Sequence of chain 2.C:
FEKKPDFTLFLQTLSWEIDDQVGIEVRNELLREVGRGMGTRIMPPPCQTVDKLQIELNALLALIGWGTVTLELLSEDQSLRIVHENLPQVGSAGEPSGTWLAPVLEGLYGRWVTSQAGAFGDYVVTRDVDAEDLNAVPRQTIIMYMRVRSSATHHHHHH

A small-molecule ligand and the protein it binds are described below.
Small molecule (SMILES): OC[C@H]1O[C@@H](O[C@H]2[C@H](O)[C@@H](O)[C@H](O[C@H]3[C@H](O)[C@@H](O)[C@H](O[C@H]4[C@H](O)[C@@H](O)[C@H](O[C@H]5[C@H](O)[C@@H](O)[C@H](O)O[C@@H]5CO)O[C@@H]4CO)O[C@@H]3CO)O[C@@H]2CO)[C@H](O)[C@@H](O)[C@@H]1O

Sequence of chain 2.D:
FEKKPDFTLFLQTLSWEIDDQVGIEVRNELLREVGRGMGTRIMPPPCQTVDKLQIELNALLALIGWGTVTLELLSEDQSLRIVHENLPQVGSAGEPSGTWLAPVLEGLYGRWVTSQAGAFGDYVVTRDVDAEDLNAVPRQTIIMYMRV

Sequence of chain 1.C:
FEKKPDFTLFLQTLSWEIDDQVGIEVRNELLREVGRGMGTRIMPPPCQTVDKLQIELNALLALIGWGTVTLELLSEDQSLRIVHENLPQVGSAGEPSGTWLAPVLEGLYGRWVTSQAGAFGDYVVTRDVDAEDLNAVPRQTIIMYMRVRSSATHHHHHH

Binding-site contacts:
Ligand atom C5 contacts residue BGC4 of chain 2.G at 0.9 Å.
Ligand atom C4 contacts residue BGC1 of chain 2.G at 0.3 Å.
Ligand atom C2 contacts residue BGC5 of chain 2.G at 1.3 Å.
Ligand atom O5 contacts residue BGC3 of chain 2.G at 1.1 Å (h-bond).
Ligand atom O4 contacts residue BGC5 of chain 2.G at 0.8 Å (h-bond).
Ligand atom C1 contacts residue BGC1 of chain 2.G at 1.0 Å.
Ligand atom C1 contacts residue BGC3 of chain 2.G at 1.4 Å.
Ligand atom O5 contacts residue BGC5 of chain 2.G at 1.0 Å.
Ligand atom C5 contacts residue BGC3 of chain 2.G at 1.3 Å.
Ligand atom C2 contacts residue BGC4 of chain 2.G at 0.8 Å.
Ligand atom C3 contacts residue BGC4 of chain 2.G at 0.7 Å.
Ligand atom O3 contacts residue BGC3 of chain 2.G at 1.1 Å (h-bond).
Ligand atom C4 contacts residue BGC4 of chain 2.G at 1.0 Å.
Ligand atom C3 contacts residue BGC3 of chain 2.G at 1.2 Å.
Ligand atom O3 contacts residue BGC5 of chain 2.G at 1.2 Å (h-bond).
Ligand atom O4 contacts residue BGC4 of chain 2.G at 1.4 Å (h-bond).
Ligand atom O5 contacts residue BGC4 of chain 2.G at 1.3 Å.
Ligand atom C6 contacts residue BGC1 of chain 2.G at 0.9 Å.
Ligand atom C5 contacts residue BGC5 of chain 2.G at 0.9 Å.
Ligand atom O2 contacts residue BGC3 of chain 2.G at 1.3 Å.
Ligand atom O3 contacts residue BGC4 of chain 2.G at 0.7 Å (h-bond).
Ligand atom O5 contacts residue BGC2 of chain 2.G at 1.0 Å.
Ligand atom C3 contacts residue BGC2 of chain 2.G at 0.8 Å.
Ligand atom O4 contacts residue BGC1 of chain 2.G at 1.1 Å.
Ligand atom O4 contacts residue BGC3 of chain 2.G at 1.4 Å (h-bond).
Ligand atom C6 contacts residue BGC5 of chain 2.G at 1.0 Å.
Ligand atom O5 contacts residue BGC1 of chain 2.G at 0.8 Å (h-bond).
Ligand atom C4 contacts residue BGC3 of chain 2.G at 0.5 Å.
Ligand atom C5 contacts residue BGC2 of chain 2.G at 0.9 Å.
Ligand atom C5 contacts residue BGC1 of chain 2.G at 0.1 Å.
Ligand atom O2 contacts residue BGC4 of chain 2.G at 0.8 Å (h-bond).
Ligand atom O3 contacts residue BGC2 of chain 2.G at 0.7 Å (h-bond).
Ligand atom C3 contacts residue BGC5 of chain 2.G at 0.3 Å.
Ligand atom C1 contacts residue BGC2 of chain 2.G at 1.1 Å.
Ligand atom O4 contacts residue BGC2 of chain 2.G at 0.8 Å.
Ligand atom C4 contacts residue BGC5 of chain 2.G at 0.1 Å.
Ligand atom O6 contacts residue BGC1 of chain 2.G at 1.0 Å.
Ligand atom C2 contacts residue BGC3 of chain 2.G at 0.5 Å.
Ligand atom C1 contacts residue BGC5 of chain 2.G at 1.2 Å.
Ligand atom C4 contacts residue BGC2 of chain 2.G at 0.7 Å.

Sequence of chain 1.D:
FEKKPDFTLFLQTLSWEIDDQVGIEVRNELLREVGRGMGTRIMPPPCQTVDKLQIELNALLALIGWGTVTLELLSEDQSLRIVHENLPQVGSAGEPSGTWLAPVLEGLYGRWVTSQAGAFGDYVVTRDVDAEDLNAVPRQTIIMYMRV